A small-molecule ligand and the protein it binds are described below.
Small molecule (SMILES): CC(=O)N[C@@H]1[C@@H](O)[C@H](O)[C@@H](CO)O[C@H]1O

Binding-site contacts:
Ligand atom C8 contacts residue ASN331 of chain 1.B at 4.2 Å.
Ligand atom O5 contacts residue ASN331 of chain 1.B at 2.4 Å (h-bond).
Ligand atom N2 contacts residue ASN331 of chain 1.B at 2.9 Å (h-bond).
Ligand atom C6 contacts residue ASN331 of chain 1.B at 4.4 Å.
Ligand atom C1 contacts residue ASN331 of chain 1.B at 1.4 Å.
Ligand atom C4 contacts residue ASN331 of chain 1.B at 4.2 Å.
Ligand atom C3 contacts residue ASN331 of chain 1.B at 3.8 Å.
Ligand atom C7 contacts residue ASN331 of chain 1.B at 3.8 Å.
Ligand atom O6 contacts residue ASN331 of chain 1.B at 3.8 Å.
Ligand atom O7 contacts residue GLN580 of chain 1.B at 3.7 Å.
Ligand atom C5 contacts residue ASN331 of chain 1.B at 3.7 Å.
Ligand atom C2 contacts residue ASN331 of chain 1.B at 2.5 Å.

Sequence of chain 1.B:
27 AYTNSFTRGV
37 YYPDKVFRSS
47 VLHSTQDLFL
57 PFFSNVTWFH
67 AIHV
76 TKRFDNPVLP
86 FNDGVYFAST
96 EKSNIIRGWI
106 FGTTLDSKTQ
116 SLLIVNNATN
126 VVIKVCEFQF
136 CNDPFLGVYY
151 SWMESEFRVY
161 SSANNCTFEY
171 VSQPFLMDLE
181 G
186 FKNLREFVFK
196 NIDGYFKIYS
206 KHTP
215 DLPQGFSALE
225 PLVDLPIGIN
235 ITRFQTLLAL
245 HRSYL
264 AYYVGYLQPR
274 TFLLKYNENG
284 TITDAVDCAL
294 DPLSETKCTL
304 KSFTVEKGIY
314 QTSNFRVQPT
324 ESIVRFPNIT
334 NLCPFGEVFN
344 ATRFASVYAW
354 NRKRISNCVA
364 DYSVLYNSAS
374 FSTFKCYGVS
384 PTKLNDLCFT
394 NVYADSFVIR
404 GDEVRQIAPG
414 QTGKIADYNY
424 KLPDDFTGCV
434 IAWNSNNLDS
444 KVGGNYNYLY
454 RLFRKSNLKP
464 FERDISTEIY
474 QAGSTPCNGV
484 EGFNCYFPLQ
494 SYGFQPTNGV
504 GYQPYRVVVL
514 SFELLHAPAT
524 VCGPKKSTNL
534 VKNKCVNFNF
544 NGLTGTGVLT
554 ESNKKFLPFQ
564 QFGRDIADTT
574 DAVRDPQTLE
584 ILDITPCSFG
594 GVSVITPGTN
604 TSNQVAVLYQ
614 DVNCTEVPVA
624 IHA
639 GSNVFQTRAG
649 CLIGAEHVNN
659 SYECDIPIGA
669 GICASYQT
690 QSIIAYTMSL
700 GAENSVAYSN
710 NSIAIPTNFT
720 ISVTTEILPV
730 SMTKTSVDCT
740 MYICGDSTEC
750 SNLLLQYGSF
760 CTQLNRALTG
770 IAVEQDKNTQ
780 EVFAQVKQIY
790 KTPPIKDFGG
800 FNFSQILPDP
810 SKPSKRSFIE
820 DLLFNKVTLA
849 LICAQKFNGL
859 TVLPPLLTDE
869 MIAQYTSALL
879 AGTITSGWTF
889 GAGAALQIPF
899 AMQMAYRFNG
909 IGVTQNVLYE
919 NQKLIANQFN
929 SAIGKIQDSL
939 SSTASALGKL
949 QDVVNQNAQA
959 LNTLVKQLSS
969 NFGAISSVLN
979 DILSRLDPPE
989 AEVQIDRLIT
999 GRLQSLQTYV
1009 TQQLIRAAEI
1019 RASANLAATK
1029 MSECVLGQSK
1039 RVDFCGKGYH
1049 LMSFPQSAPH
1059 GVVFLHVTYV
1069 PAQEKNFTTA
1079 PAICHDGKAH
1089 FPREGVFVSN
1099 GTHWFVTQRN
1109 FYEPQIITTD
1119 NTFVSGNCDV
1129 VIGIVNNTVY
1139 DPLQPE